A protein and the small-molecule ligand that binds it are described below.
Small molecule (SMILES): CO[C@H]1O[C@H](CO)[C@H](O)[C@H](O)[C@H]1O

Sequence of chain 1.C:
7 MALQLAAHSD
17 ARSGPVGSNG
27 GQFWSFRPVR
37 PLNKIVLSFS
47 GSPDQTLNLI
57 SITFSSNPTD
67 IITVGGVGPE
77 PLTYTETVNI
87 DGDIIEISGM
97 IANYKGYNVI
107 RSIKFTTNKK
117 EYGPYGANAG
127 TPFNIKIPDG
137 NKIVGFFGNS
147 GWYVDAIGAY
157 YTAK

Binding-site contacts:
Ligand atom O6 contacts residue TYR149 of chain 1.C at 2.7 Å (h-bond).
Ligand atom O4 contacts residue TRP148 of chain 1.C at 4.3 Å.
Ligand atom C5 contacts residue TRP148 of chain 1.C at 3.8 Å (hydrophobic).
Ligand atom O4 contacts residue GLY147 of chain 1.C at 3.3 Å.
Ligand atom C2 contacts residue GLY147 of chain 1.C at 4.3 Å.
Ligand atom C1 contacts residue TRP148 of chain 1.C at 3.8 Å (hydrophobic).
Ligand atom C5 contacts residue TYR103 of chain 1.C at 3.8 Å (hydrophobic).
Ligand atom O3 contacts residue GLY27 of chain 1.C at 3.0 Å (h-bond).
Ligand atom O5 contacts residue GLY147 of chain 1.C at 3.5 Å.
Ligand atom C4 contacts residue GLY147 of chain 1.C at 4.3 Å.
Ligand atom C3 contacts residue TYR103 of chain 1.C at 3.9 Å (hydrophobic).
Ligand atom O1 contacts residue TYR103 of chain 1.C at 3.2 Å (h-bond).
Ligand atom C4 contacts residue TYR103 of chain 1.C at 3.9 Å (hydrophobic).
Ligand atom C6 contacts residue TYR103 of chain 1.C at 3.8 Å (hydrophobic).
Ligand atom O1 contacts residue TRP148 of chain 1.C at 4.5 Å.
Ligand atom C7 contacts residue TRP148 of chain 1.C at 3.4 Å (hydrophobic).
Ligand atom O4 contacts residue ASP151 of chain 1.C at 2.6 Å (salt-bridge).
Ligand atom C4 contacts residue GLY26 of chain 1.C at 4.2 Å.
Ligand atom C1 contacts residue GLY147 of chain 1.C at 4.2 Å.
Ligand atom O4 contacts residue GLY27 of chain 1.C at 3.0 Å (h-bond).
Ligand atom O6 contacts residue TRP148 of chain 1.C at 3.1 Å (h-bond).
Ligand atom C4 contacts residue GLY27 of chain 1.C at 4.0 Å.
Ligand atom C5 contacts residue GLY147 of chain 1.C at 4.3 Å.
Ligand atom O6 contacts residue SER146 of chain 1.C at 4.4 Å.
Ligand atom C6 contacts residue TYR149 of chain 1.C at 3.5 Å (hydrophobic).
Ligand atom C5 contacts residue ASP151 of chain 1.C at 4.0 Å.
Ligand atom O6 contacts residue GLY147 of chain 1.C at 3.4 Å (h-bond).
Ligand atom O3 contacts residue GLY26 of chain 1.C at 3.6 Å.
Ligand atom C6 contacts residue GLY147 of chain 1.C at 4.4 Å.
Ligand atom O5 contacts residue TRP148 of chain 1.C at 2.8 Å (h-bond).
Ligand atom O5 contacts residue TYR149 of chain 1.C at 4.5 Å.
Ligand atom C6 contacts residue ASP151 of chain 1.C at 3.0 Å.
Ligand atom C7 contacts residue TYR103 of chain 1.C at 3.7 Å (hydrophobic).
Ligand atom O6 contacts residue ASP151 of chain 1.C at 2.8 Å (salt-bridge).
Ligand atom O4 contacts residue GLY26 of chain 1.C at 3.6 Å.
Ligand atom C3 contacts residue GLY27 of chain 1.C at 3.9 Å.
Ligand atom C4 contacts residue ASP151 of chain 1.C at 3.6 Å.
Ligand atom C6 contacts residue TRP148 of chain 1.C at 3.8 Å (hydrophobic).
Ligand atom C2 contacts residue GLY27 of chain 1.C at 4.3 Å.
Ligand atom O4 contacts residue SER146 of chain 1.C at 3.8 Å.